Sequence of chain 2.A:
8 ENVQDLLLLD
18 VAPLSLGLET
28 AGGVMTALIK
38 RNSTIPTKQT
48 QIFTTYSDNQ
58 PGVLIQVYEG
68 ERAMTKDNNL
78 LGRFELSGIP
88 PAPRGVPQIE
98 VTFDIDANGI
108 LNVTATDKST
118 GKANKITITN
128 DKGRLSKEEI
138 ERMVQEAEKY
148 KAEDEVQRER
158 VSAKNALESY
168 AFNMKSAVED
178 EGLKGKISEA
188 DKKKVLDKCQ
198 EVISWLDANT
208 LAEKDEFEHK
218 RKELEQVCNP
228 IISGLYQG

Sequence of chain 1.B:
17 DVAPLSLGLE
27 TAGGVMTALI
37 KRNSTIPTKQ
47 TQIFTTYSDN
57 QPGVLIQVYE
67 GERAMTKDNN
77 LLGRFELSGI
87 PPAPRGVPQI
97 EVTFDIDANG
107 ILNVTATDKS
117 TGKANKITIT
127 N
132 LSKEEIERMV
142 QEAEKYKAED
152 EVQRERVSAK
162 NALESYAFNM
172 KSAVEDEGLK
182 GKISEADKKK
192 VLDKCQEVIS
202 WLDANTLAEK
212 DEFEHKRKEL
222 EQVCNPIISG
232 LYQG

Binding-site contacts:
Ligand atom CD contacts residue GLN95 of chain 1.B at 3.0 Å.
Ligand atom CZ contacts residue GLN95 of chain 1.B at 3.3 Å.
Ligand atom O contacts residue THR27 of chain 1.B at 3.3 Å.
Ligand atom CA contacts residue GLY59 of chain 1.B at 3.2 Å.
Ligand atom O contacts residue GLN57 of chain 1.B at 3.5 Å.
Ligand atom N contacts residue GLN57 of chain 1.B at 3.2 Å (h-bond).
Ligand atom N contacts residue VAL10 of chain 2.A at 3.6 Å.
Ligand atom O contacts residue TYR53 of chain 1.B at 3.2 Å (h-bond).
Ligand atom CA contacts residue LEU61 of chain 1.B at 3.6 Å (hydrophobic).
Ligand atom CA contacts residue THR51 of chain 1.B at 3.5 Å.
Ligand atom CG contacts residue ILE49 of chain 1.B at 3.5 Å (hydrophobic).
Ligand atom CA contacts residue VAL10 of chain 2.A at 3.7 Å (hydrophobic).
Ligand atom NE contacts residue ILE49 of chain 1.B at 3.5 Å (h-bond).
Ligand atom OXT contacts residue GLU82 of chain 1.B at 3.0 Å (salt-bridge).
Ligand atom O contacts residue THR51 of chain 1.B at 3.0 Å (h-bond).
Ligand atom O contacts residue GLN57 of chain 1.B at 3.6 Å.
Ligand atom CA contacts residue GLN57 of chain 1.B at 3.6 Å.
Ligand atom C contacts residue GLN57 of chain 1.B at 3.7 Å.
Ligand atom CD2 contacts residue THR52 of chain 1.B at 3.2 Å.
Ligand atom O contacts residue ALA28 of chain 1.B at 2.9 Å (h-bond).
Ligand atom N contacts residue THR51 of chain 1.B at 2.9 Å (h-bond).
Ligand atom CD1 contacts residue GLN48 of chain 1.B at 3.7 Å.
Ligand atom CD1 contacts residue PHE50 of chain 1.B at 3.6 Å (hydrophobic).
Ligand atom O contacts residue LEU61 of chain 1.B at 2.7 Å (h-bond).
Ligand atom CA contacts residue GLN57 of chain 1.B at 3.6 Å.
Ligand atom CZ contacts residue ILE49 of chain 1.B at 3.7 Å (hydrophobic).
Ligand atom C contacts residue GLY59 of chain 1.B at 3.3 Å.
Ligand atom C contacts residue THR51 of chain 1.B at 3.6 Å.
Ligand atom NH1 contacts residue GLN95 of chain 1.B at 2.3 Å (h-bond).
Ligand atom NH1 contacts residue ILE49 of chain 1.B at 3.6 Å.
Ligand atom O contacts residue VAL60 of chain 1.B at 3.5 Å.
Ligand atom O contacts residue PHE50 of chain 1.B at 3.6 Å.
Ligand atom O contacts residue GLN57 of chain 1.B at 2.7 Å (h-bond).
Ligand atom CD2 contacts residue GLU26 of chain 1.B at 3.3 Å.
Ligand atom CD2 contacts residue THR51 of chain 1.B at 3.6 Å.
Ligand atom CD contacts residue ILE49 of chain 1.B at 3.6 Å (hydrophobic).
Ligand atom C contacts residue GLN57 of chain 1.B at 3.2 Å.
Ligand atom CD1 contacts residue ILE62 of chain 1.B at 3.7 Å (hydrophobic).
Ligand atom OXT contacts residue GLY59 of chain 1.B at 3.5 Å (h-bond).
Ligand atom NE contacts residue GLN95 of chain 1.B at 3.6 Å (h-bond).

This small molecule binds to this protein.
Small molecule (SMILES): CC(C)C[C@H](NC(=O)[C@H](CCCN=C(N)N)NC=O)C(=O)N[C@@H](CC(C)C)C(=O)N[C@@H](CC(C)C)C(=O)N[C@H](C(=O)NCC(=O)O)[C@@H](C)O